Sequence of chain 15.A:
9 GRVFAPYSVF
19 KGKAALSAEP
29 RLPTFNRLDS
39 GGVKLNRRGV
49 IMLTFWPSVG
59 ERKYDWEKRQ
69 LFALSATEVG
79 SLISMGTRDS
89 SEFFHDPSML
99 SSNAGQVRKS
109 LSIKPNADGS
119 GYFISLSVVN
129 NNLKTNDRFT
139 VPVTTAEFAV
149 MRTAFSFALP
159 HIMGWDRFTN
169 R

Sequence of chain 9.A:
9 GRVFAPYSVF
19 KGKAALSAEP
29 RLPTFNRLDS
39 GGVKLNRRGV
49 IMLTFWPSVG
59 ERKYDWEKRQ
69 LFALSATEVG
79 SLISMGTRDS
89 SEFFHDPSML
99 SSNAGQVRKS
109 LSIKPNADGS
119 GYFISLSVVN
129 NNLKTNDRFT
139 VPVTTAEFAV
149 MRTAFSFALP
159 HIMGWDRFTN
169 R

Binding-site contacts:
Ligand atom O2 contacts residue ARG60 of chain 15.A at 3.4 Å.
Ligand atom O4 contacts residue SER16 of chain 15.A at 3.0 Å (h-bond).
Ligand atom OP1 contacts residue LYS107 of chain 9.A at 2.8 Å (salt-bridge).
Ligand atom O4' contacts residue ASP94 of chain 9.A at 3.3 Å (salt-bridge).
Ligand atom OP2 contacts residue LYS107 of chain 9.A at 2.6 Å (salt-bridge).
Ligand atom O2 contacts residue LYS21 of chain 3.A at 3.5 Å.
Ligand atom C7 contacts residue HIS93 of chain 9.A at 3.5 Å.
Ligand atom O4' contacts residue LEU98 of chain 9.A at 3.4 Å.
Ligand atom OP1 contacts residue TYR62 of chain 15.A at 2.8 Å (h-bond).
Ligand atom O2 contacts residue LEU69 of chain 9.A at 3.5 Å.
Ligand atom C5 contacts residue PHE18 of chain 15.A at 3.4 Å (hydrophobic).
Ligand atom OP1 contacts residue HIS93 of chain 9.A at 2.6 Å (h-bond).
Ligand atom O4' contacts residue TRP54 of chain 15.A at 3.5 Å (h-bond).
Ligand atom C4 contacts residue PHE18 of chain 15.A at 3.4 Å (hydrophobic).
Ligand atom OP1 contacts residue LYS61 of chain 15.A at 3.0 Å.
Ligand atom O3' contacts residue ALA71 of chain 9.A at 3.4 Å.
Ligand atom C6 contacts residue PHE18 of chain 15.A at 3.5 Å (hydrophobic).
Ligand atom C2 contacts residue PHE12 of chain 15.A at 3.4 Å (hydrophobic).
Ligand atom OP1 contacts residue ALA71 of chain 9.A at 3.0 Å (h-bond).
Ligand atom C5' contacts residue TYR62 of chain 15.A at 3.2 Å (hydrophobic).
Ligand atom O2 contacts residue MET97 of chain 9.A at 3.3 Å.
Ligand atom C5 contacts residue HIS93 of chain 9.A at 3.5 Å.
Ligand atom C1' contacts residue ASP94 of chain 9.A at 3.2 Å.
Ligand atom O4' contacts residue MET50 of chain 9.A at 3.5 Å.
Ligand atom N3 contacts residue PHE18 of chain 15.A at 3.5 Å.
Ligand atom C2 contacts residue PHE18 of chain 15.A at 3.5 Å (hydrophobic).
Ligand atom O2 contacts residue PHE12 of chain 15.A at 2.9 Å.
Ligand atom C1' contacts residue LEU98 of chain 9.A at 3.4 Å (hydrophobic).
Ligand atom O3' contacts residue SER38 of chain 9.A at 3.4 Å (h-bond).
Ligand atom C4' contacts residue ASP94 of chain 9.A at 3.6 Å.
Ligand atom C6 contacts residue TRP64 of chain 15.A at 3.4 Å (hydrophobic).
Ligand atom C7 contacts residue LEU36 of chain 9.A at 3.4 Å (hydrophobic).
Ligand atom N3 contacts residue LYS21 of chain 3.A at 3.1 Å (salt-bridge).
Ligand atom O4' contacts residue TRP64 of chain 15.A at 3.4 Å (h-bond).
Ligand atom O4 contacts residue LYS21 of chain 3.A at 3.4 Å (salt-bridge).
Ligand atom N3 contacts residue PHE92 of chain 9.A at 3.3 Å (h-bond).
Ligand atom O4' contacts residue HIS93 of chain 9.A at 3.6 Å.
Ligand atom O2 contacts residue ASP94 of chain 9.A at 3.0 Å (salt-bridge).
Ligand atom C7 contacts residue SER25 of chain 15.A at 3.4 Å.
Ligand atom N3 contacts residue ARG45 of chain 9.A at 3.5 Å (salt-bridge).

A small-molecule ligand and the protein it binds are described below.
Small molecule (SMILES): Cc1cn([C@H]2C[C@H](O[P](=O)(O)OC[C@H]3O[C@@H](n4cc(C)c(=O)[nH]c4=O)C[C@@H]3O[P](=O)(O)OC[C@H]3O[C@@H](n4cc(C)c(=O)[nH]c4=O)C[C@@H]3O)[C@@H](CO[P](=O)(O)O[C@H]3C[C@H](n4cc(C)c(=O)[nH]c4=O)O[C@@H]3CO[P](=O)(O)O[C@H]3C[C@H](n4cc(C)c(=O)[nH]c4=O)O[C@@H]3CO[P](=O)(O)O[C@H]3C[C@H](n4cc(C)c(=O)[nH]c4=O)O[C@@H]3CO[P](=O)(O)O[C@H]3C[C@H](n4cc(C)c(=O)[nH]c4=O)O[C@@H]3CO[P](=O)(O)O[C@H]3C[C@H](n4cc(C)c(=O)[nH]c4=O)O[C@@H]3CO[P](=O)(O)O[C@H]3C[C@H](n4cc(C)c(=O)[nH]c4=O)O[C@@H]3COP(=O)=O)O2)c(=O)[nH]c1=O

Sequence of chain 3.A:
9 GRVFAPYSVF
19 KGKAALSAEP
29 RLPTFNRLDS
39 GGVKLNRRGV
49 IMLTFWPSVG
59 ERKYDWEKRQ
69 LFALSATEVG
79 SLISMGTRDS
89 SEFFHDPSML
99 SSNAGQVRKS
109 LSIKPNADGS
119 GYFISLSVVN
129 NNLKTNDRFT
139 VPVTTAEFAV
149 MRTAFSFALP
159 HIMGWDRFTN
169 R